Binding-site contacts:
Ligand atom C13 contacts residue LEU515 of chain 1.C at 3.7 Å (hydrophobic).
Ligand atom C22 contacts residue THR550 of chain 1.C at 3.5 Å.
Ligand atom C13 contacts residue ASN551 of chain 1.C at 3.5 Å.
Ligand atom C17 contacts residue THR550 of chain 1.C at 3.7 Å.
Ligand atom C44 contacts residue ALA546 of chain 1.C at 4.0 Å (hydrophobic).
Ligand atom C30 contacts residue MET547 of chain 1.C at 4.2 Å (hydrophobic).
Ligand atom C3 contacts residue TYR554 of chain 1.C at 4.2 Å (hydrophobic).
Ligand atom C13 contacts residue SER512 of chain 1.C at 4.1 Å.
Ligand atom C27 contacts residue THR550 of chain 1.C at 3.8 Å.
Ligand atom O23 contacts residue ILE573 of chain 1.C at 3.7 Å.
Ligand atom O23 contacts residue THR550 of chain 1.C at 4.3 Å.
Ligand atom O10 contacts residue GLU570 of chain 1.C at 4.3 Å.
Ligand atom C13 contacts residue PHE516 of chain 1.C at 4.3 Å (hydrophobic).
Ligand atom C27 contacts residue LEU669 of chain 1.B at 4.1 Å (hydrophobic).
Ligand atom C44 contacts residue LEU662 of chain 1.B at 3.6 Å (hydrophobic).
Ligand atom C5 contacts residue TYR511 of chain 1.C at 4.2 Å (hydrophobic).
Ligand atom C17 contacts residue LEU553 of chain 1.C at 4.1 Å (hydrophobic).
Ligand atom C13 contacts residue TYR554 of chain 1.C at 3.9 Å (hydrophobic).
Ligand atom O12 contacts residue SER512 of chain 1.C at 3.6 Å.
Ligand atom C22 contacts residue TYR511 of chain 1.C at 3.6 Å (hydrophobic).
Ligand atom C1 contacts residue LEU553 of chain 1.C at 4.1 Å (hydrophobic).
Ligand atom O10 contacts residue ARG557 of chain 1.C at 4.2 Å.
Ligand atom C6 contacts residue LEU553 of chain 1.C at 4.3 Å (hydrophobic).
Ligand atom C24 contacts residue THR550 of chain 1.C at 3.8 Å.
Ligand atom C33 contacts residue LEU669 of chain 1.B at 4.0 Å (hydrophobic).
Ligand atom C2 contacts residue LEU515 of chain 1.C at 4.2 Å (hydrophobic).
Ligand atom C5 contacts residue ALA566 of chain 1.C at 4.1 Å (hydrophobic).
Ligand atom O12 contacts residue LEU515 of chain 1.C at 4.2 Å.
Ligand atom C24 contacts residue LEU515 of chain 1.C at 3.9 Å (hydrophobic).
Ligand atom O10 contacts residue SER512 of chain 1.C at 4.0 Å.
Ligand atom C38 contacts residue MET547 of chain 1.C at 4.2 Å (hydrophobic).
Ligand atom C6 contacts residue ALA566 of chain 1.C at 4.3 Å (hydrophobic).
Ligand atom C6 contacts residue TYR511 of chain 1.C at 4.2 Å (hydrophobic).
Ligand atom N21 contacts residue THR550 of chain 1.C at 3.1 Å.
Ligand atom C44 contacts residue PHE591 of chain 1.B at 3.6 Å (hydrophobic).
Ligand atom O23 contacts residue TYR511 of chain 1.C at 3.2 Å (h-bond).
Ligand atom C24 contacts residue TYR511 of chain 1.C at 4.0 Å (hydrophobic).
Ligand atom O12 contacts residue TYR554 of chain 1.C at 3.5 Å.
Ligand atom C40 contacts residue PHE543 of chain 1.C at 3.7 Å (hydrophobic).
Ligand atom C36 contacts residue MET547 of chain 1.C at 4.3 Å (hydrophobic).

Sequence of chain 1.B:
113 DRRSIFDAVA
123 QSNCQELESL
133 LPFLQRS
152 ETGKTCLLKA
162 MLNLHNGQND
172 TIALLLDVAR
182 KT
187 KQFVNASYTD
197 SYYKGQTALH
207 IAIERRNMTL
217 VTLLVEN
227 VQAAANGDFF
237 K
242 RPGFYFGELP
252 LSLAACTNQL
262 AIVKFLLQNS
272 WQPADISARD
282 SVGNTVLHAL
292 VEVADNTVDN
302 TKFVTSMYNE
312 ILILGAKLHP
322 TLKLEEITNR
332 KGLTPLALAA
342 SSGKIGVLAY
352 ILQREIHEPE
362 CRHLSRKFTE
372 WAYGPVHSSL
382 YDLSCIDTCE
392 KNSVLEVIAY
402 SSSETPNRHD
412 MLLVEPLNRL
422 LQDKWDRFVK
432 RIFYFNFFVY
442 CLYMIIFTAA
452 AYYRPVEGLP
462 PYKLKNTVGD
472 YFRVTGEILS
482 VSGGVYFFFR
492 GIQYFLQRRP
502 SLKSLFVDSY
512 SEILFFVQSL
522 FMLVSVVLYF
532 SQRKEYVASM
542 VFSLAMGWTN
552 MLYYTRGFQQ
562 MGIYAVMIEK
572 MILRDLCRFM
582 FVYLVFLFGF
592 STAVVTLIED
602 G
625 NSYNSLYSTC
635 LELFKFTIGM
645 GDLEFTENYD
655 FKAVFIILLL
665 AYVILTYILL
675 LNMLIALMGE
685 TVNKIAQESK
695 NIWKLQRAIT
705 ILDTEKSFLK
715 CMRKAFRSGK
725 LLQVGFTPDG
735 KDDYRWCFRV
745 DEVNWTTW

Sequence of chain 1.C:
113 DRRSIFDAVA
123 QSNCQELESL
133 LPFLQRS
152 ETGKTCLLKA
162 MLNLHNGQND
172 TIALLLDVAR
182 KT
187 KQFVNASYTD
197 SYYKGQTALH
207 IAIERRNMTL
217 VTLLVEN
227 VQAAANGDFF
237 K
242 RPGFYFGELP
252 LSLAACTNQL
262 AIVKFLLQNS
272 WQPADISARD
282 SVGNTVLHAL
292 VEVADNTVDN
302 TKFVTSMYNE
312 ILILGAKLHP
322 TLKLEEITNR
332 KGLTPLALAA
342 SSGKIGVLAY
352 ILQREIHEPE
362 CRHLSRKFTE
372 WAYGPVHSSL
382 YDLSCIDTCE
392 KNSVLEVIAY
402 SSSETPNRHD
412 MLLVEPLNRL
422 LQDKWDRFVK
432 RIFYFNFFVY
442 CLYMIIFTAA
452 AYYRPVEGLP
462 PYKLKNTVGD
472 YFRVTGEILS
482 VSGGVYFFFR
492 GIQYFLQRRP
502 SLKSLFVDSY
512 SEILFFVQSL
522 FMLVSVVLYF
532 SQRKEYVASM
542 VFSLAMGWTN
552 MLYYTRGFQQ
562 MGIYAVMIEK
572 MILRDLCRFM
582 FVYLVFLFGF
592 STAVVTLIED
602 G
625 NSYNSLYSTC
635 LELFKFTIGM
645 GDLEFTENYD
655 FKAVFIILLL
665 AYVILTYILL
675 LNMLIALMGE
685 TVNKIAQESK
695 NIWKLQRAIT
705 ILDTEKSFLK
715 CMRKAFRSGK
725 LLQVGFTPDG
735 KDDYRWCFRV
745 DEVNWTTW

The protein below binds the small molecule below.
Small molecule (SMILES): COc1cc(CNC(=O)CCCC/C=C/C(C)C)ccc1O